The protein below binds the small molecule below.
Small molecule (SMILES): CC(=O)N[C@H]1[C@H](O[C@H]2[C@H](O)[C@@H](CO)OC[C@@H]2NC(C)=O)O[C@H](CO)[C@@H](O)[C@@H]1O

Sequence of chain 3.D:
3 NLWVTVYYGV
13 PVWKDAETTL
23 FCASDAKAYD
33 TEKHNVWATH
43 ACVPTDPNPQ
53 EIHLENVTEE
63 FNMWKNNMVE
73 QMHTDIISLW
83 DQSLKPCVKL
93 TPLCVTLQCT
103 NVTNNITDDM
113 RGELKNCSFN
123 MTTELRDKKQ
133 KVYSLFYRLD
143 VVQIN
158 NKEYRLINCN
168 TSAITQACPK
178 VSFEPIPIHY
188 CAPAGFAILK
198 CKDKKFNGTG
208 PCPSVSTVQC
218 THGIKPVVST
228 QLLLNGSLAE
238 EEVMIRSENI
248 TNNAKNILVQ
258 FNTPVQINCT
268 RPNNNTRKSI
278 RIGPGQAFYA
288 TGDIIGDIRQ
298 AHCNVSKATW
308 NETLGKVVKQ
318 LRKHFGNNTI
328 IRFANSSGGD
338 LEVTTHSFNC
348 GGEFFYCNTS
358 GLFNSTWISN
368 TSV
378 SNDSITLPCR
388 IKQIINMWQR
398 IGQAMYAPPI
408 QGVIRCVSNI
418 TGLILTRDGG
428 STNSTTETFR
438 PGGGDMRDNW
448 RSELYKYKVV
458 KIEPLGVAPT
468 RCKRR

Sequence of chain 3.B:
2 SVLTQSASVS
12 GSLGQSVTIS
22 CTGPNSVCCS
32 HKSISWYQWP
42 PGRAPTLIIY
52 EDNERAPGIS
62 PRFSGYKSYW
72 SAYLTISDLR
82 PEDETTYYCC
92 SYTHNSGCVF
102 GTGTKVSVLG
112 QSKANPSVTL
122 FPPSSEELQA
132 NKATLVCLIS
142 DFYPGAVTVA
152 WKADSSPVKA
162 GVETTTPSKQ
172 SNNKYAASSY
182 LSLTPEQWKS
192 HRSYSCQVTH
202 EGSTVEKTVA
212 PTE

Binding-site contacts:
Ligand atom O3 contacts residue SER88 of chain 3.E at 4.5 Å.
Ligand atom O5 contacts residue ASN94 of chain 3.E at 2.4 Å (h-bond).
Ligand atom C1 contacts residue ARG56 of chain 3.B at 4.3 Å.
Ligand atom C7 contacts residue ARG93 of chain 3.E at 4.4 Å.
Ligand atom O7 contacts residue ASN94 of chain 3.E at 3.0 Å (h-bond).
Ligand atom N2 contacts residue SER88 of chain 3.E at 4.1 Å.
Ligand atom C7 contacts residue ASN94 of chain 3.E at 3.1 Å.
Ligand atom C1 contacts residue ASN94 of chain 3.E at 1.4 Å.
Ligand atom C5 contacts residue ILE60 of chain 3.B at 4.3 Å (hydrophobic).
Ligand atom O5 contacts residue ARG56 of chain 3.B at 4.4 Å.
Ligand atom C4 contacts residue ASN92 of chain 3.E at 4.3 Å.
Ligand atom C3 contacts residue ASN94 of chain 3.E at 3.8 Å.
Ligand atom C5 contacts residue ASN94 of chain 3.E at 3.7 Å.
Ligand atom C8 contacts residue ASN3 of chain 3.D at 4.4 Å.
Ligand atom C8 contacts residue ASN92 of chain 3.E at 3.5 Å.
Ligand atom C8 contacts residue SER88 of chain 3.E at 4.3 Å.
Ligand atom C6 contacts residue GLY59 of chain 3.B at 3.6 Å.
Ligand atom C7 contacts residue ASN92 of chain 3.E at 4.0 Å.
Ligand atom C6 contacts residue ASN94 of chain 3.E at 4.3 Å.
Ligand atom O3 contacts residue ASN92 of chain 3.E at 4.1 Å.
Ligand atom C1 contacts residue SER88 of chain 3.E at 4.2 Å.
Ligand atom O6 contacts residue GLY59 of chain 3.B at 3.0 Å (h-bond).
Ligand atom N2 contacts residue ASN92 of chain 3.E at 4.5 Å.
Ligand atom N2 contacts residue ASN94 of chain 3.E at 2.9 Å (h-bond).
Ligand atom C2 contacts residue ASN94 of chain 3.E at 2.4 Å.
Ligand atom C4 contacts residue ASN94 of chain 3.E at 4.2 Å.
Ligand atom O7 contacts residue ARG93 of chain 3.E at 3.2 Å (salt-bridge).
Ligand atom O6 contacts residue ILE60 of chain 3.B at 4.4 Å.
Ligand atom C8 contacts residue ASN94 of chain 3.E at 4.2 Å.
Ligand atom C5 contacts residue ARG56 of chain 3.B at 3.9 Å.
Ligand atom C8 contacts residue LEU4 of chain 3.D at 4.1 Å (hydrophobic).
Ligand atom O6 contacts residue ASN94 of chain 3.E at 4.5 Å.
Ligand atom C6 contacts residue ILE60 of chain 3.B at 3.5 Å (hydrophobic).
Ligand atom O7 contacts residue ASN92 of chain 3.E at 4.4 Å.
Ligand atom O6 contacts residue PRO58 of chain 3.B at 4.2 Å.

Sequence of chain 3.E:
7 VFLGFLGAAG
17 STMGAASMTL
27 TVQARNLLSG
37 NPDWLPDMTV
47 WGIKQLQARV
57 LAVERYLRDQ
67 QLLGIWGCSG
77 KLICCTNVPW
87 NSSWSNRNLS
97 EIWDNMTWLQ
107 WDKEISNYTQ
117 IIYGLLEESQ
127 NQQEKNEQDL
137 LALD